Binding-site contacts:
Ligand atom C8 contacts residue ARG345 of chain 1.B at 3.3 Å.
Ligand atom O5' contacts residue ARG294 of chain 1.B at 3.5 Å (salt-bridge).
Ligand atom P contacts residue ARG294 of chain 1.B at 3.5 Å.
Ligand atom O2 contacts residue LYS298 of chain 1.B at 3.4 Å.
Ligand atom OP1 contacts residue THR268 of chain 1.B at 2.8 Å (h-bond).
Ligand atom N3 contacts residue ARG331 of chain 1.B at 3.0 Å (salt-bridge).
Ligand atom O4' contacts residue HIS545 of chain 1.B at 3.4 Å.
Ligand atom OP1 contacts residue ARG345 of chain 1.B at 2.9 Å (salt-bridge).
Ligand atom C1' contacts residue TYR303 of chain 1.B at 3.4 Å (hydrophobic).
Ligand atom O4' contacts residue TYR303 of chain 1.B at 3.5 Å (h-bond).
Ligand atom OP1 contacts residue THR272 of chain 1.B at 2.7 Å (h-bond).
Ligand atom OP1 contacts residue GLN295 of chain 1.B at 3.5 Å.
Ligand atom OP2 contacts residue ARG345 of chain 1.B at 2.8 Å (salt-bridge).
Ligand atom OP1 contacts residue LYS267 of chain 1.B at 2.7 Å (salt-bridge).
Ligand atom OP1 contacts residue ARG294 of chain 1.B at 2.9 Å (salt-bridge).
Ligand atom OP1 contacts residue PRO343 of chain 1.B at 3.4 Å.
Ligand atom C3' contacts residue DG31 of chain 1.H at 3.0 Å.
Ligand atom C2' contacts residue DG31 of chain 1.H at 3.0 Å.
Ligand atom O3' contacts residue PRO343 of chain 1.B at 3.6 Å.
Ligand atom O2 contacts residue ASN341 of chain 1.B at 2.9 Å (h-bond).
Ligand atom OP1 contacts residue THR266 of chain 1.B at 2.9 Å (h-bond).
Ligand atom OP2 contacts residue ARG345 of chain 1.B at 3.4 Å.
Ligand atom N2 contacts residue ARG331 of chain 1.B at 3.4 Å (salt-bridge).
Ligand atom C1' contacts residue GLN340 of chain 1.B at 3.5 Å.
Ligand atom N2 contacts residue GLN513 of chain 1.B at 3.4 Å (h-bond).
Ligand atom C2' contacts residue GLN340 of chain 1.B at 3.5 Å.
Ligand atom C4' contacts residue ILE342 of chain 1.B at 3.6 Å (hydrophobic).
Ligand atom C5' contacts residue THR268 of chain 1.B at 3.6 Å.
Ligand atom N1 contacts residue DG31 of chain 1.H at 3.5 Å.
Ligand atom C6 contacts residue DG31 of chain 1.H at 3.5 Å.
Ligand atom C2' contacts residue ASN341 of chain 1.B at 3.5 Å.
Ligand atom C5' contacts residue ILE342 of chain 1.B at 3.1 Å (hydrophobic).
Ligand atom OP2 contacts residue ALA274 of chain 1.B at 3.4 Å.
Ligand atom O4' contacts residue ASN341 of chain 1.B at 3.2 Å.
Ligand atom C1' contacts residue HIS545 of chain 1.B at 3.6 Å.
Ligand atom O5' contacts residue THR272 of chain 1.B at 3.3 Å (h-bond).
Ligand atom O3' contacts residue ARG294 of chain 1.B at 3.1 Å (salt-bridge).
Ligand atom N7 contacts residue ARG345 of chain 1.B at 3.0 Å (salt-bridge).
Ligand atom OP1 contacts residue ILE344 of chain 1.B at 2.8 Å (h-bond).
Ligand atom O3' contacts residue THR268 of chain 1.B at 3.4 Å.

Sequence of chain 1.B:
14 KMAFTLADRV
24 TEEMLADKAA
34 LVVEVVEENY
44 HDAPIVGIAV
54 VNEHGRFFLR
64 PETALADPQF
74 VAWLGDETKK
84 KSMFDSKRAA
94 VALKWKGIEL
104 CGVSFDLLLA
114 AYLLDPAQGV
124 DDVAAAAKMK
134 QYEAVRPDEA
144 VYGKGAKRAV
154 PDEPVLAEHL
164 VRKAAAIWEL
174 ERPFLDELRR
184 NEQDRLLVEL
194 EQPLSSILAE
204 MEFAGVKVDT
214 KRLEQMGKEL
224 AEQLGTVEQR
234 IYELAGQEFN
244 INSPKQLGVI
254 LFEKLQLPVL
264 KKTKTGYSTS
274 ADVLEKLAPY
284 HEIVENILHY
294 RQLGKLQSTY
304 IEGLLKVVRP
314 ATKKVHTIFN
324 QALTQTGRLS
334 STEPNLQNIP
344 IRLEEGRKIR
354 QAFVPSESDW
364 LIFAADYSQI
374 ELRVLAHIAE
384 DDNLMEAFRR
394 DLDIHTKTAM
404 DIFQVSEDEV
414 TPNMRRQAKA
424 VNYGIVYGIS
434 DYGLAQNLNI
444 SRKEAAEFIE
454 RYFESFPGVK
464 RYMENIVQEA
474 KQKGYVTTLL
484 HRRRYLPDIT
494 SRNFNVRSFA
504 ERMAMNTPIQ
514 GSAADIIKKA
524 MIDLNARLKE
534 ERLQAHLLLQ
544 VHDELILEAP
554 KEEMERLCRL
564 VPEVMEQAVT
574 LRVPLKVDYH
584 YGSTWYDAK

A protein and the small-molecule ligand that binds it are described below.
Small molecule (SMILES): Cc1cn([C@H]2C[C@H](O[P](=O)(O)OC[C@H]3O[C@@H](n4ccc(N)nc4=O)C[C@@H]3O[P](=O)(O)OC[C@@H]3CC[C@H](n4cnc5c(=O)[nH]c(N)nc54)O3)[C@@H](CO[P](=O)(O)O[C@H]3C[C@H](n4ccc(N)nc4=O)O[C@@H]3CO[P](=O)(O)O[C@H]3C[C@H](n4cnc5c4NC=NC5N)O[C@@H]3CO[P](=O)(O)O[C@H]3C[C@H](n4cnc5c(=O)[nH]c(N)nc54)O[C@@H]3CO[P](=O)(O)O[C@H]3C[C@H](n4cc(C)c(=O)[nH]c4=O)O[C@@H]3CO[P](=O)(O)O[C@H]3C[C@H](n4ccc(N)nc4=O)O[C@@H]3CO[P](=O)(O)O[C@H]3C[C@H](n4ccc(N)nc4=O)O[C@@H]3CO)O2)c(=O)[nH]c1=O